Sequence of chain 3.A:
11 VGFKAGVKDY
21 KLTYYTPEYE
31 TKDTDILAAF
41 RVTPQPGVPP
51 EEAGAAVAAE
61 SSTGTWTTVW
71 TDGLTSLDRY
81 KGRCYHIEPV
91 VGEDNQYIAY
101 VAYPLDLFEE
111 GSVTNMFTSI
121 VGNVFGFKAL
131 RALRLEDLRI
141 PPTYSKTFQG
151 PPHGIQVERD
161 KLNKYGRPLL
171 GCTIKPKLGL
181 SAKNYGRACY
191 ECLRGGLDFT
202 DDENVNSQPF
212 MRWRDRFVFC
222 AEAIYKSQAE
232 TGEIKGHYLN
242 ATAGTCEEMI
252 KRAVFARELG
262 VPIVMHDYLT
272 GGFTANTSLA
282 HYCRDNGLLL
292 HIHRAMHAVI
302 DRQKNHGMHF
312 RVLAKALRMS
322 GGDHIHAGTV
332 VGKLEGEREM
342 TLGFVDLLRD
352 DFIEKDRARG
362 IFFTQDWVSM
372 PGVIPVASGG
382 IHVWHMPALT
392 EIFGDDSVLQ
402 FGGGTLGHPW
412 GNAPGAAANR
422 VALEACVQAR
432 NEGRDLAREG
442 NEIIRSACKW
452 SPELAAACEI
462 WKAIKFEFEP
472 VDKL

Sequence of chain 3.C:
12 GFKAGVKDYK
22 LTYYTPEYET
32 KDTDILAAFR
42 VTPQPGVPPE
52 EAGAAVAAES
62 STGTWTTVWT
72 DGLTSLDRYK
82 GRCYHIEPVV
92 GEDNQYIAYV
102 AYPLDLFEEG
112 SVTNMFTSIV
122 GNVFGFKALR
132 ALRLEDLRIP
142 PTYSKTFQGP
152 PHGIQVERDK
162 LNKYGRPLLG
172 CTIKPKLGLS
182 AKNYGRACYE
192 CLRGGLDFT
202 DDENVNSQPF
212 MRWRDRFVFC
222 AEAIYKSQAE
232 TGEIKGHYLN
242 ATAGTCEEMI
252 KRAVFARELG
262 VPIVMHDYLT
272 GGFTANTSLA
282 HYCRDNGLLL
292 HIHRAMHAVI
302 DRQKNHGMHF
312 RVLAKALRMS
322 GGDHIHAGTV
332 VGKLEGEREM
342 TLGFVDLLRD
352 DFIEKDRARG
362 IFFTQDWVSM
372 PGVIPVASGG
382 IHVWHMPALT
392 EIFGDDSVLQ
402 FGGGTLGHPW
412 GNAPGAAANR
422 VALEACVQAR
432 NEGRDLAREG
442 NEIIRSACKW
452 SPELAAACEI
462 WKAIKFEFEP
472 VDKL

A protein and the small-molecule ligand that binds it are described below.
Small molecule (SMILES): O=C(O)[C@@](O)(COP(=O)(O)O)[C@H](O)[C@H](O)COP(=O)(O)O

Binding-site contacts:
Ligand atom O2P contacts residue THR65 of chain 3.A at 3.4 Å (h-bond).
Ligand atom O4P contacts residue SER379 of chain 3.C at 3.3 Å (h-bond).
Ligand atom P1 contacts residue THR65 of chain 3.A at 3.4 Å.
Ligand atom C contacts residue LYS175 of chain 3.C at 3.4 Å.
Ligand atom O2 contacts residue MG1 of chain 3.N at 2.2 Å.
Ligand atom O3 contacts residue HIS294 of chain 3.C at 2.9 Å (h-bond).
Ligand atom O6 contacts residue GLU204 of chain 3.C at 3.1 Å (salt-bridge).
Ligand atom O7 contacts residue LYS334 of chain 3.C at 2.9 Å (salt-bridge).
Ligand atom O1 contacts residue LYS175 of chain 3.C at 3.2 Å (salt-bridge).
Ligand atom O2 contacts residue LYS175 of chain 3.C at 3.0 Å (salt-bridge).
Ligand atom C contacts residue ASN123 of chain 3.A at 3.5 Å.
Ligand atom O3P contacts residue GLY404 of chain 3.C at 2.8 Å (h-bond).
Ligand atom O1P contacts residue GLY403 of chain 3.C at 2.9 Å (h-bond).
Ligand atom O3 contacts residue GLU204 of chain 3.C at 2.9 Å (salt-bridge).
Ligand atom O4 contacts residue SER379 of chain 3.C at 2.9 Å (h-bond).
Ligand atom O6 contacts residue MG1 of chain 3.N at 2.0 Å.
Ligand atom O3P contacts residue LYS175 of chain 3.C at 3.3 Å.
Ligand atom O2P contacts residue TRP66 of chain 3.A at 3.3 Å.
Ligand atom O2P contacts residue GLY380 of chain 3.C at 3.3 Å.
Ligand atom O2P contacts residue LYS334 of chain 3.C at 2.8 Å (salt-bridge).
Ligand atom C2 contacts residue MG1 of chain 3.N at 2.8 Å.
Ligand atom O6 contacts residue LYS175 of chain 3.C at 3.2 Å (salt-bridge).
Ligand atom O2 contacts residue THR173 of chain 3.C at 2.8 Å (h-bond).
Ligand atom C contacts residue MG1 of chain 3.N at 2.8 Å.
Ligand atom O4 contacts residue GLY380 of chain 3.C at 3.4 Å (h-bond).
Ligand atom O2P contacts residue GLY381 of chain 3.C at 2.8 Å (h-bond).
Ligand atom O2 contacts residue ASP203 of chain 3.C at 3.3 Å (salt-bridge).
Ligand atom C3 contacts residue KCX201 of chain 3.C at 3.1 Å.
Ligand atom O7 contacts residue GLU60 of chain 3.A at 3.4 Å (salt-bridge).
Ligand atom O6 contacts residue LYS177 of chain 3.C at 2.8 Å (salt-bridge).
Ligand atom O6P contacts residue ARG295 of chain 3.C at 2.9 Å (salt-bridge).
Ligand atom C3 contacts residue MG1 of chain 3.N at 3.0 Å.
Ligand atom O5P contacts residue ARG295 of chain 3.C at 2.8 Å (salt-bridge).
Ligand atom O3 contacts residue KCX201 of chain 3.C at 2.5 Å (h-bond).
Ligand atom O3P contacts residue THR65 of chain 3.A at 2.6 Å (h-bond).
Ligand atom O6 contacts residue ASN123 of chain 3.A at 3.0 Å (h-bond).
Ligand atom O6 contacts residue ASP203 of chain 3.C at 3.0 Å (salt-bridge).
Ligand atom O4P contacts residue HIS327 of chain 3.C at 2.7 Å (h-bond).
Ligand atom O2 contacts residue KCX201 of chain 3.C at 3.1 Å (h-bond).
Ligand atom O3 contacts residue MG1 of chain 3.N at 2.1 Å.